Binding-site contacts:
Ligand atom C7 contacts residue ASN165 of chain 1.E at 3.2 Å.
Ligand atom C1 contacts residue MET140 of chain 1.E at 4.0 Å (hydrophobic).
Ligand atom O4 contacts residue MET140 of chain 1.E at 4.3 Å.
Ligand atom O7 contacts residue MET140 of chain 1.E at 4.2 Å.
Ligand atom C6 contacts residue MET140 of chain 1.E at 4.3 Å (hydrophobic).
Ligand atom O7 contacts residue GLY166 of chain 1.E at 4.4 Å.
Ligand atom C3 contacts residue ASN165 of chain 1.E at 3.8 Å.
Ligand atom O5 contacts residue ASN165 of chain 1.E at 2.3 Å (h-bond).
Ligand atom C8 contacts residue THR143 of chain 1.E at 3.8 Å.
Ligand atom C7 contacts residue ASN144 of chain 1.E at 4.5 Å.
Ligand atom C7 contacts residue THR143 of chain 1.E at 3.9 Å.
Ligand atom C4 contacts residue MET140 of chain 1.E at 4.3 Å (hydrophobic).
Ligand atom C1 contacts residue THR143 of chain 1.E at 4.2 Å.
Ligand atom C8 contacts residue ASN165 of chain 1.E at 4.5 Å.
Ligand atom C4 contacts residue ASN165 of chain 1.E at 4.2 Å.
Ligand atom O5 contacts residue MET140 of chain 1.E at 4.0 Å.
Ligand atom C7 contacts residue MET140 of chain 1.E at 4.4 Å (hydrophobic).
Ligand atom N2 contacts residue THR143 of chain 1.E at 3.5 Å (h-bond).
Ligand atom C5 contacts residue MET140 of chain 1.E at 3.8 Å (hydrophobic).
Ligand atom C1 contacts residue ASN165 of chain 1.E at 1.4 Å.
Ligand atom C3 contacts residue MET140 of chain 1.E at 4.0 Å (hydrophobic).
Ligand atom C2 contacts residue THR143 of chain 1.E at 4.3 Å.
Ligand atom N2 contacts residue ASN165 of chain 1.E at 3.0 Å (h-bond).
Ligand atom C8 contacts residue ASN144 of chain 1.E at 3.3 Å.
Ligand atom O7 contacts residue ASN165 of chain 1.E at 2.8 Å (h-bond).
Ligand atom C5 contacts residue ASN165 of chain 1.E at 3.6 Å.
Ligand atom C2 contacts residue ASN165 of chain 1.E at 2.5 Å.

A small-molecule ligand and the protein it binds are described below.
Small molecule (SMILES): CC(=O)N[C@H]1[C@H](O[C@H]2[C@H](O)[C@@H](NC(C)=O)CO[C@@H]2CO)O[C@H](CO)[C@@H](OC2O[C@H](CO)[C@@H](O)[C@H](O)[C@@H]2O)[C@@H]1O

Sequence of chain 1.E:
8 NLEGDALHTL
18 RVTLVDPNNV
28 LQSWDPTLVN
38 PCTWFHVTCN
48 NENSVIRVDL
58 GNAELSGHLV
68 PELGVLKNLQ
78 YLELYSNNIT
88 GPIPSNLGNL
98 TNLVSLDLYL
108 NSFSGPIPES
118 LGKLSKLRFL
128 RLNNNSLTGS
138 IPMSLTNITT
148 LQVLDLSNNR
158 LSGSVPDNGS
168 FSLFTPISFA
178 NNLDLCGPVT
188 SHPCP